Sequence of chain 1.F:
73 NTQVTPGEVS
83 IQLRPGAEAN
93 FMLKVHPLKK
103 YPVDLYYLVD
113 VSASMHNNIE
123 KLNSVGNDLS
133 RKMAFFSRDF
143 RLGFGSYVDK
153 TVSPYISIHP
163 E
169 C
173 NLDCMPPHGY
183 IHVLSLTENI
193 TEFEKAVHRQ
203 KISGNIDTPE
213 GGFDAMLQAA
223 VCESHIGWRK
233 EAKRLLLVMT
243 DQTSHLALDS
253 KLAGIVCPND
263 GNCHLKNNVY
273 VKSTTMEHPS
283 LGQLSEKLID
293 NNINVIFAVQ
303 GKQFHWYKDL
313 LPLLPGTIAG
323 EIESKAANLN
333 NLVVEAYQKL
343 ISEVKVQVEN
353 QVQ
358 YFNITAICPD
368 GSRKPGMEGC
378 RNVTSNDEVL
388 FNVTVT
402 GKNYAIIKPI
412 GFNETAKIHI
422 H

Binding-site contacts:
Ligand atom C6 contacts residue TYR103 of chain 1.F at 3.9 Å (hydrophobic).
Ligand atom C3 contacts residue EDO1 of chain 1.SB at 3.9 Å.
Ligand atom C2 contacts residue EDO1 of chain 1.SB at 4.2 Å.
Ligand atom C4 contacts residue ASN414 of chain 1.F at 4.2 Å.
Ligand atom C2 contacts residue GLU415 of chain 1.F at 3.5 Å.
Ligand atom O7 contacts residue ASN414 of chain 1.F at 3.2 Å (h-bond).
Ligand atom O3 contacts residue EDO1 of chain 1.SB at 3.2 Å (h-bond).
Ligand atom C1 contacts residue GLU415 of chain 1.F at 3.0 Å.
Ligand atom C5 contacts residue ASN414 of chain 1.F at 3.7 Å.
Ligand atom C7 contacts residue LEU100 of chain 1.F at 4.3 Å (hydrophobic).
Ligand atom C1 contacts residue ASN414 of chain 1.F at 1.4 Å.
Ligand atom O4 contacts residue GLU415 of chain 1.F at 4.0 Å.
Ligand atom C2 contacts residue ASN414 of chain 1.F at 2.4 Å.
Ligand atom C1 contacts residue GLU233 of chain 1.F at 4.1 Å.
Ligand atom C7 contacts residue LYS232 of chain 1.F at 4.0 Å.
Ligand atom C5 contacts residue GLU233 of chain 1.F at 4.1 Å.
Ligand atom C4 contacts residue GLU233 of chain 1.F at 3.5 Å.
Ligand atom O7 contacts residue LEU100 of chain 1.F at 4.0 Å.
Ligand atom C3 contacts residue ASN414 of chain 1.F at 3.8 Å.
Ligand atom O5 contacts residue GLU415 of chain 1.F at 3.5 Å (salt-bridge).
Ligand atom O6 contacts residue LEU100 of chain 1.F at 3.2 Å.
Ligand atom C3 contacts residue GLU233 of chain 1.F at 4.2 Å.
Ligand atom C2 contacts residue LYS232 of chain 1.F at 3.9 Å.
Ligand atom O7 contacts residue LYS232 of chain 1.F at 3.1 Å (salt-bridge).
Ligand atom O6 contacts residue TYR103 of chain 1.F at 3.2 Å.
Ligand atom N2 contacts residue ASN414 of chain 1.F at 2.9 Å (h-bond).
Ligand atom O5 contacts residue LYS232 of chain 1.F at 4.0 Å.
Ligand atom C4 contacts residue EDO1 of chain 1.SB at 3.8 Å.
Ligand atom C5 contacts residue GLU415 of chain 1.F at 3.1 Å.
Ligand atom C6 contacts residue GLU415 of chain 1.F at 4.3 Å.
Ligand atom O5 contacts residue GLU233 of chain 1.F at 3.4 Å.
Ligand atom C3 contacts residue GLU415 of chain 1.F at 3.1 Å.
Ligand atom C6 contacts residue GLU233 of chain 1.F at 3.5 Å.
Ligand atom C1 contacts residue LYS232 of chain 1.F at 3.8 Å.
Ligand atom O5 contacts residue ASN414 of chain 1.F at 2.4 Å (h-bond).
Ligand atom C4 contacts residue GLU415 of chain 1.F at 3.6 Å.
Ligand atom C7 contacts residue ASN414 of chain 1.F at 3.2 Å.
Ligand atom N2 contacts residue GLU415 of chain 1.F at 3.7 Å.
Ligand atom C8 contacts residue LEU100 of chain 1.F at 3.6 Å (hydrophobic).
Ligand atom C2 contacts residue GLU233 of chain 1.F at 4.0 Å.

The protein below binds the small molecule below.
Small molecule (SMILES): CC(=O)N[C@H]1[C@H](O[C@H]2[C@H](O)[C@@H](NC(C)=O)CO[C@@H]2CO)O[C@H](CO)[C@@H](O)[C@@H]1O